Sequence of chain 1.D:
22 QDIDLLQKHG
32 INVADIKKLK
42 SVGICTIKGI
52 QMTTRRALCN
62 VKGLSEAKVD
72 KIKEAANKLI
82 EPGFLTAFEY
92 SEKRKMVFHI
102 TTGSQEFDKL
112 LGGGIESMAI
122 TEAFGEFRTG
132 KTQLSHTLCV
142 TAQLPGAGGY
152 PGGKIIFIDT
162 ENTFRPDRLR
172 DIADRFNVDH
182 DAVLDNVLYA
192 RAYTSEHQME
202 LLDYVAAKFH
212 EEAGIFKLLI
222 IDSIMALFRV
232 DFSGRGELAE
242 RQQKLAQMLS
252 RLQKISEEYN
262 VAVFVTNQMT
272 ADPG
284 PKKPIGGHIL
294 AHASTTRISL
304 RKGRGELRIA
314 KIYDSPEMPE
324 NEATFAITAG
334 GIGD

This protein binds this small molecule.
Small molecule (SMILES): Nc1ncnc2c1ncn2[C@@H]1O[C@H](CO[P](=O)(O)O[P](=O)(O)NP(=O)(O)O)[C@@H](O)[C@H]1O

Binding-site contacts:
Ligand atom O2B contacts residue LYS132 of chain 1.C at 3.2 Å.
Ligand atom C5' contacts residue SER318 of chain 1.D at 3.4 Å.
Ligand atom PA contacts residue THR133 of chain 1.C at 3.5 Å.
Ligand atom O2A contacts residue GLN134 of chain 1.C at 2.9 Å (h-bond).
Ligand atom O2G contacts residue PHE128 of chain 1.C at 3.2 Å (h-bond).
Ligand atom O3' contacts residue TYR316 of chain 1.D at 3.4 Å (h-bond).
Ligand atom N7 contacts residue PRO319 of chain 1.D at 3.4 Å (h-bond).
Ligand atom N7 contacts residue GLU320 of chain 1.D at 3.3 Å.
Ligand atom N6 contacts residue ARG169 of chain 1.C at 1.4 Å (salt-bridge).
Ligand atom O2A contacts residue LYS132 of chain 1.C at 3.2 Å (salt-bridge).
Ligand atom O3' contacts residue ARG311 of chain 1.C at 3.0 Å (salt-bridge).
Ligand atom N3B contacts residue PHE128 of chain 1.C at 3.2 Å (h-bond).
Ligand atom O2' contacts residue MET321 of chain 1.D at 3.4 Å (h-bond).
Ligand atom O3A contacts residue GLY131 of chain 1.C at 3.3 Å (h-bond).
Ligand atom O5' contacts residue GLN134 of chain 1.C at 3.4 Å.
Ligand atom O1B contacts residue THR133 of chain 1.C at 3.2 Å (h-bond).
Ligand atom O1A contacts residue THR133 of chain 1.C at 3.1 Å (h-bond).
Ligand atom PG contacts residue PHE128 of chain 1.C at 3.5 Å.
Ligand atom C6 contacts residue GLU320 of chain 1.D at 3.4 Å.
Ligand atom O1G contacts residue CA1 of chain 1.G at 1.7 Å.
Ligand atom N1 contacts residue ARG169 of chain 1.C at 3.6 Å (salt-bridge).
Ligand atom C3' contacts residue TYR316 of chain 1.D at 3.4 Å (hydrophobic).
Ligand atom O1G contacts residue GLU162 of chain 1.C at 3.2 Å (salt-bridge).
Ligand atom C5 contacts residue ARG169 of chain 1.C at 3.3 Å.
Ligand atom C2' contacts residue SER318 of chain 1.D at 3.5 Å.
Ligand atom C8 contacts residue SER318 of chain 1.D at 3.1 Å.
Ligand atom O2A contacts residue THR133 of chain 1.C at 2.8 Å (h-bond).
Ligand atom C6 contacts residue ARG169 of chain 1.C at 2.5 Å.
Ligand atom O2G contacts residue LYS132 of chain 1.C at 3.3 Å (salt-bridge).
Ligand atom C5 contacts residue GLU320 of chain 1.D at 3.6 Å.
Ligand atom PG contacts residue CA1 of chain 1.G at 3.1 Å.
Ligand atom N7 contacts residue ARG169 of chain 1.C at 3.5 Å (salt-bridge).
Ligand atom O1B contacts residue CA1 of chain 1.G at 2.7 Å.
Ligand atom O2' contacts residue GLU323 of chain 1.D at 3.3 Å.
Ligand atom O3' contacts residue GLU323 of chain 1.D at 3.3 Å (salt-bridge).
Ligand atom N6 contacts residue GLU320 of chain 1.D at 2.9 Å (salt-bridge).
Ligand atom O3G contacts residue PHE128 of chain 1.C at 3.4 Å (h-bond).
Ligand atom O2A contacts residue GLY131 of chain 1.C at 3.5 Å.
Ligand atom C4' contacts residue ARG129 of chain 1.C at 3.4 Å.
Ligand atom O2' contacts residue TYR316 of chain 1.D at 3.6 Å (h-bond).

Sequence of chain 1.C:
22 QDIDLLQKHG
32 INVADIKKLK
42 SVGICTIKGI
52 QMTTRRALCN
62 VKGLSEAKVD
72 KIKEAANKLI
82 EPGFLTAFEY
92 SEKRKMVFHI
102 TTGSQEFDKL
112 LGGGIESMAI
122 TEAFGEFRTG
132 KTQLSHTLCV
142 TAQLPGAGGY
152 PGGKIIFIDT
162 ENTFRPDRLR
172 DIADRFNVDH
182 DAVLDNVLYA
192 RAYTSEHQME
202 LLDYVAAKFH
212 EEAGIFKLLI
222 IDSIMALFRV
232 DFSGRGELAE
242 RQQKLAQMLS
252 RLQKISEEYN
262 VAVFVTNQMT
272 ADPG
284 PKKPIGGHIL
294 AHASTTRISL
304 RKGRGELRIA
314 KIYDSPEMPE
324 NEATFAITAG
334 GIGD